Binding-site contacts:
Ligand atom N4 contacts residue PHE96 of chain 1.B at 3.6 Å.
Ligand atom C1 contacts residue ALA44 of chain 1.B at 3.5 Å (hydrophobic).
Ligand atom C3 contacts residue LEU97 of chain 1.B at 3.5 Å (hydrophobic).
Ligand atom C30 contacts residue ASP141 of chain 1.B at 3.4 Å.
Ligand atom C2 contacts residue LEU148 of chain 1.B at 3.6 Å (hydrophobic).
Ligand atom C32 contacts residue PHE96 of chain 1.B at 3.7 Å (hydrophobic).
Ligand atom C34 contacts residue LEU97 of chain 1.B at 3.5 Å (hydrophobic).
Ligand atom N6 contacts residue LEU148 of chain 1.B at 3.7 Å.
Ligand atom N27 contacts residue ASP141 of chain 1.B at 2.7 Å (salt-bridge).
Ligand atom C28 contacts residue ASP180 of chain 1.B at 3.0 Å.
Ligand atom C3 contacts residue GLU95 of chain 1.B at 3.2 Å.
Ligand atom O33 contacts residue LEU19 of chain 1.B at 3.5 Å.
Ligand atom C1 contacts residue GLU95 of chain 1.B at 3.7 Å.
Ligand atom C35 contacts residue GLU104 of chain 1.B at 3.5 Å.
Ligand atom C34 contacts residue PRO98 of chain 1.B at 3.6 Å (hydrophobic).
Ligand atom C25 contacts residue ASP141 of chain 1.B at 3.7 Å.
Ligand atom C5 contacts residue LEU97 of chain 1.B at 3.6 Å (hydrophobic).
Ligand atom C32 contacts residue LEU97 of chain 1.B at 3.6 Å (hydrophobic).
Ligand atom O20 contacts residue ARG145 of chain 1.B at 3.2 Å (salt-bridge).
Ligand atom N10 contacts residue ASP159 of chain 1.B at 3.0 Å (salt-bridge).
Ligand atom C30 contacts residue ASP180 of chain 1.B at 3.5 Å.
Ligand atom C15 contacts residue GLY20 of chain 1.B at 3.7 Å.
Ligand atom C34 contacts residue GLY100 of chain 1.B at 3.3 Å.
Ligand atom C23 contacts residue LYS46 of chain 1.B at 3.7 Å.
Ligand atom N4 contacts residue LEU97 of chain 1.B at 3.0 Å (h-bond).
Ligand atom C26 contacts residue ASP141 of chain 1.B at 3.5 Å.
Ligand atom N31 contacts residue PHE96 of chain 1.B at 3.6 Å.
Ligand atom N31 contacts residue LEU97 of chain 1.B at 2.8 Å (h-bond).
Ligand atom C9 contacts residue GLY158 of chain 1.B at 3.3 Å.
Ligand atom N10 contacts residue GLY158 of chain 1.B at 3.7 Å.
Ligand atom N18 contacts residue ASP159 of chain 1.B at 3.1 Å (salt-bridge).
Ligand atom N31 contacts residue GLY100 of chain 1.B at 3.7 Å.
Ligand atom C28 contacts residue ASP141 of chain 1.B at 3.5 Å.
Ligand atom C36 contacts residue PRO98 of chain 1.B at 3.6 Å (hydrophobic).
Ligand atom C26 contacts residue ARG145 of chain 1.B at 3.5 Å.
Ligand atom C3 contacts residue ALA44 of chain 1.B at 3.7 Å (hydrophobic).
Ligand atom C21 contacts residue ASP159 of chain 1.B at 3.5 Å.
Ligand atom C32 contacts residue GLY100 of chain 1.B at 3.7 Å.
Ligand atom C25 contacts residue ASN146 of chain 1.B at 3.6 Å.
Ligand atom C2 contacts residue ALA44 of chain 1.B at 3.6 Å (hydrophobic).

Sequence of chain 1.B:
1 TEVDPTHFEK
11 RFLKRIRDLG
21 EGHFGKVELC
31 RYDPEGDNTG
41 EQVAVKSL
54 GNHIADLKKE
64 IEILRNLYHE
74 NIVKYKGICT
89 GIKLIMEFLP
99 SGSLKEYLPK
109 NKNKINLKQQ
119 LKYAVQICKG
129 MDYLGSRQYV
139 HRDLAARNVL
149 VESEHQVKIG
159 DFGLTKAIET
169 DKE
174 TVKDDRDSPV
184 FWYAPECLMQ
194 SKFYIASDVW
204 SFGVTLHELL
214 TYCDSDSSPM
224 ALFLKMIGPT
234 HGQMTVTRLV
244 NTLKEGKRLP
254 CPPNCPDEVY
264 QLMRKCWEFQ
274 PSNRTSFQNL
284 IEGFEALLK

This small molecule binds to this protein.
Small molecule (SMILES): Cc1cnc(NC(=O)C2CC2)nc1-c1c[nH]c2c(NC(=O)[C@@H](C)N3CCN(C)CC3)cccc12